Binding-site contacts:
Ligand atom C5 contacts residue PHE278 of chain 6.A at 4.4 Å (hydrophobic).
Ligand atom C5 contacts residue ASN245 of chain 6.A at 3.6 Å.
Ligand atom O2 contacts residue PRO281 of chain 6.A at 3.6 Å.
Ligand atom C3 contacts residue PRO281 of chain 6.A at 4.5 Å (hydrophobic).
Ligand atom O3 contacts residue VAL280 of chain 6.A at 4.1 Å.
Ligand atom C6 contacts residue LEU249 of chain 6.A at 3.8 Å (hydrophobic).
Ligand atom C4 contacts residue LEU249 of chain 6.A at 4.2 Å (hydrophobic).
Ligand atom O5 contacts residue ASN245 of chain 6.A at 3.1 Å (h-bond).
Ligand atom C4 contacts residue ASN245 of chain 6.A at 4.3 Å.
Ligand atom O3 contacts residue PHE278 of chain 6.A at 3.6 Å (h-bond).
Ligand atom C8 contacts residue PRO281 of chain 6.A at 3.5 Å (hydrophobic).
Ligand atom C3 contacts residue PHE278 of chain 6.A at 3.5 Å (hydrophobic).
Ligand atom C1 contacts residue ASN245 of chain 6.A at 3.7 Å.
Ligand atom C3 contacts residue ASN241 of chain 6.A at 3.9 Å.
Ligand atom C2 contacts residue ASN241 of chain 6.A at 2.5 Å.
Ligand atom C7 contacts residue ASN241 of chain 6.A at 3.6 Å.
Ligand atom C6 contacts residue ASN245 of chain 6.A at 3.9 Å.
Ligand atom C5 contacts residue ASN241 of chain 6.A at 3.7 Å.
Ligand atom C3 contacts residue ASN245 of chain 6.A at 4.4 Å.
Ligand atom O5 contacts residue ASN241 of chain 6.A at 2.4 Å (h-bond).
Ligand atom O4 contacts residue LEU249 of chain 6.A at 3.9 Å.
Ligand atom O3 contacts residue PRO281 of chain 6.A at 4.0 Å.
Ligand atom C1 contacts residue ASN245 of chain 6.A at 4.0 Å.
Ligand atom O7 contacts residue ASN241 of chain 6.A at 3.6 Å (h-bond).
Ligand atom N2 contacts residue ASN241 of chain 6.A at 3.0 Å (h-bond).
Ligand atom C5 contacts residue LEU249 of chain 6.A at 4.4 Å (hydrophobic).
Ligand atom C5 contacts residue ASN245 of chain 6.A at 3.9 Å.
Ligand atom C6 contacts residue LYS248 of chain 6.A at 4.1 Å.
Ligand atom O6 contacts residue ASN245 of chain 6.A at 4.1 Å.
Ligand atom C4 contacts residue PHE278 of chain 6.A at 3.2 Å (hydrophobic).
Ligand atom O3 contacts residue PRO281 of chain 6.A at 4.0 Å.
Ligand atom C6 contacts residue ASN245 of chain 6.A at 3.5 Å.
Ligand atom O4 contacts residue PHE278 of chain 6.A at 3.7 Å.
Ligand atom C7 contacts residue PRO281 of chain 6.A at 4.5 Å (hydrophobic).
Ligand atom C4 contacts residue ASN241 of chain 6.A at 4.3 Å.
Ligand atom C1 contacts residue ASN241 of chain 6.A at 1.5 Å.
Ligand atom O5 contacts residue ASN245 of chain 6.A at 4.1 Å.

This small molecule binds to this protein.
Small molecule (SMILES): CC(=O)N[C@H]1[C@H](O[C@H]2[C@H](O)[C@@H](NC(C)=O)CO[C@@H]2CO[C@H]2O[C@@H](C)[C@@H](O)[C@@H](O)[C@@H]2O)O[C@H](CO)[C@@H](O)[C@@H]1O

Sequence of chain 6.A:
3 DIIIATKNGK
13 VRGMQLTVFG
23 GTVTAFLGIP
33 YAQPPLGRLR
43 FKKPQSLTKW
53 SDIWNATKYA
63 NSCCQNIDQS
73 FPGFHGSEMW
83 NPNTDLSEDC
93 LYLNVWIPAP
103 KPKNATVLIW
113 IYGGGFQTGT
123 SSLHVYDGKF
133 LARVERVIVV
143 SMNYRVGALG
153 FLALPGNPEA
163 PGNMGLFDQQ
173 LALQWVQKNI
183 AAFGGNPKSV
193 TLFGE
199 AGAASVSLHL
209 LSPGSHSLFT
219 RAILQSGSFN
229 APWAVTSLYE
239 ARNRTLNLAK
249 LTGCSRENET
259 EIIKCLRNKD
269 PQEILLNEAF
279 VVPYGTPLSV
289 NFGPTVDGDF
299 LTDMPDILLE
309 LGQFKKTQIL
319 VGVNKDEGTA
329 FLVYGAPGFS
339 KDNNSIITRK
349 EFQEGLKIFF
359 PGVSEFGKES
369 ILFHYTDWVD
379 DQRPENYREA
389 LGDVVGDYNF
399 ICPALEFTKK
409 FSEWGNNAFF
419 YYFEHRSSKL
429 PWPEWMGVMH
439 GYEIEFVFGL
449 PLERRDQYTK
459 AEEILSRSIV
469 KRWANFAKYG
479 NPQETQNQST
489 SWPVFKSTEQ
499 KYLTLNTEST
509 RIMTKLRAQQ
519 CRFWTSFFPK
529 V